Sequence of chain 1.A:
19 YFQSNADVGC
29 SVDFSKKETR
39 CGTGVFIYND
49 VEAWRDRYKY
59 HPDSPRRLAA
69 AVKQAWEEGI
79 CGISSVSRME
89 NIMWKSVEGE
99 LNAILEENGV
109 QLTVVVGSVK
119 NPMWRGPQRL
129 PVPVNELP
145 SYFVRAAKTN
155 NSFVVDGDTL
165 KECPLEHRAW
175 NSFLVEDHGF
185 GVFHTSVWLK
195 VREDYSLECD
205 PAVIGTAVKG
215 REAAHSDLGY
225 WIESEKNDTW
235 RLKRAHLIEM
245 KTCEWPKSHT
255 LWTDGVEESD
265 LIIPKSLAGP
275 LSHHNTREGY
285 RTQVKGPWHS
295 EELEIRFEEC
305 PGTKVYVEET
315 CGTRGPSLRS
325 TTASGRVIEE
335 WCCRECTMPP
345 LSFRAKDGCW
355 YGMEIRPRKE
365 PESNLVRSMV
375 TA

Binding-site contacts:
Ligand atom O3 contacts residue GLY329 of chain 1.A at 4.1 Å.
Ligand atom O7 contacts residue GLY352 of chain 1.A at 4.1 Å.
Ligand atom O3 contacts residue ARG323 of chain 1.A at 3.2 Å (salt-bridge).
Ligand atom C2 contacts residue ASN154 of chain 2.A at 2.4 Å.
Ligand atom C1 contacts residue ASP351 of chain 1.A at 4.0 Å.
Ligand atom O7 contacts residue ASP351 of chain 1.A at 3.4 Å (salt-bridge).
Ligand atom C4 contacts residue ASN154 of chain 2.A at 4.2 Å.
Ligand atom O4 contacts residue THR326 of chain 1.A at 4.4 Å.
Ligand atom O7 contacts residue LYS350 of chain 1.A at 4.0 Å.
Ligand atom O3 contacts residue THR326 of chain 1.A at 3.9 Å.
Ligand atom O3 contacts residue ASP351 of chain 1.A at 4.4 Å.
Ligand atom O4 contacts residue ALA327 of chain 1.A at 2.6 Å (h-bond).
Ligand atom C2 contacts residue ASP351 of chain 1.A at 3.9 Å.
Ligand atom O5 contacts residue ASN154 of chain 2.A at 2.4 Å (h-bond).
Ligand atom N2 contacts residue ASP351 of chain 1.A at 2.9 Å (salt-bridge).
Ligand atom C3 contacts residue ASP351 of chain 1.A at 4.0 Å.
Ligand atom C1 contacts residue ASN154 of chain 2.A at 1.4 Å.
Ligand atom C8 contacts residue ASN154 of chain 2.A at 3.1 Å.
Ligand atom C3 contacts residue ASN154 of chain 2.A at 3.8 Å.
Ligand atom C3 contacts residue ALA327 of chain 1.A at 4.1 Å (hydrophobic).
Ligand atom C7 contacts residue LYS350 of chain 1.A at 4.3 Å.
Ligand atom C3 contacts residue ARG323 of chain 1.A at 3.4 Å.
Ligand atom C4 contacts residue ARG323 of chain 1.A at 3.9 Å.
Ligand atom O4 contacts residue ARG323 of chain 1.A at 3.1 Å (salt-bridge).
Ligand atom N2 contacts residue ASN154 of chain 2.A at 2.8 Å (h-bond).
Ligand atom C5 contacts residue ASN154 of chain 2.A at 3.7 Å.
Ligand atom O3 contacts residue ALA327 of chain 1.A at 3.7 Å.
Ligand atom C7 contacts residue ASP351 of chain 1.A at 3.5 Å.
Ligand atom O7 contacts residue ASN154 of chain 2.A at 4.1 Å.
Ligand atom C7 contacts residue ASN154 of chain 2.A at 3.2 Å.
Ligand atom C4 contacts residue ALA327 of chain 1.A at 3.3 Å (hydrophobic).

The protein below binds the small molecule below.
Small molecule (SMILES): CC(=O)N[C@@H]1[C@@H](O)[C@H](O)[C@@H](CO)O[C@H]1O

Sequence of chain 2.A:
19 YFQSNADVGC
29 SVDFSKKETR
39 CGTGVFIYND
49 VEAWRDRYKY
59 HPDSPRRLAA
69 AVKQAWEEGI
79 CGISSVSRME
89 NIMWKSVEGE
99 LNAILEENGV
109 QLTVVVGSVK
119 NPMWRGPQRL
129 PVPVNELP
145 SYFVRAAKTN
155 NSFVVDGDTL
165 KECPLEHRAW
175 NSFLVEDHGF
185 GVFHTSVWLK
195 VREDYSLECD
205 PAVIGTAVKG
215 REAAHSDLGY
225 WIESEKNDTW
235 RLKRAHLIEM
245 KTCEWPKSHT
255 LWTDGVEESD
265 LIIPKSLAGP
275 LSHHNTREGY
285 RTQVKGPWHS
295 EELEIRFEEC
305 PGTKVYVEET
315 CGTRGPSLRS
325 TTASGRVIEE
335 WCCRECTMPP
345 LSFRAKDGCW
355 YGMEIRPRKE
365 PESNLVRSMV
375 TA